Sequence of chain 1.B:
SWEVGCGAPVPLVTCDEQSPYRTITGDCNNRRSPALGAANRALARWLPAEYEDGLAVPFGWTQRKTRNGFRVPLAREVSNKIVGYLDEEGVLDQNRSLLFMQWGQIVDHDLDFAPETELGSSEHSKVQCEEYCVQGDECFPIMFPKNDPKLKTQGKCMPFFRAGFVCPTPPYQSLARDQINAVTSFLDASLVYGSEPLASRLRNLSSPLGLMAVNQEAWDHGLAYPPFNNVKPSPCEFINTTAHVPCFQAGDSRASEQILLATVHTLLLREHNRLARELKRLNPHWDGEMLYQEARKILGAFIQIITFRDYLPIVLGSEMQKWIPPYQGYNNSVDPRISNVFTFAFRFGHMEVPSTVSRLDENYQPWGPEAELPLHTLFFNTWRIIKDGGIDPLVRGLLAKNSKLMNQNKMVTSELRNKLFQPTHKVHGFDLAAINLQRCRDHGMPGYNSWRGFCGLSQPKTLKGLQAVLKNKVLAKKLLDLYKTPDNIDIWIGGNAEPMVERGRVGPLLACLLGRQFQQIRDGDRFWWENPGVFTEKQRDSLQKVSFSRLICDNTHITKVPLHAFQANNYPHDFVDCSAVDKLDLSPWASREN

Binding-site contacts:
Ligand atom O5 contacts residue VAL335 of chain 1.B at 4.1 Å.
Ligand atom O7 contacts residue ASN332 of chain 1.B at 3.6 Å.
Ligand atom N2 contacts residue ASN332 of chain 1.B at 2.9 Å (h-bond).
Ligand atom O5 contacts residue ASN332 of chain 1.B at 2.4 Å (h-bond).
Ligand atom C2 contacts residue ASN332 of chain 1.B at 2.4 Å.
Ligand atom C7 contacts residue ASN332 of chain 1.B at 3.7 Å.
Ligand atom C3 contacts residue ASN332 of chain 1.B at 3.8 Å.
Ligand atom C4 contacts residue ASN332 of chain 1.B at 4.3 Å.
Ligand atom C1 contacts residue ASN332 of chain 1.B at 1.4 Å.
Ligand atom C5 contacts residue ASN332 of chain 1.B at 3.6 Å.

This small molecule binds to this protein.
Small molecule (SMILES): CC(=O)N[C@H]1[C@H](O[C@H]2[C@H](O)[C@@H](NC(C)=O)CO[C@@H]2CO)O[C@H](CO)[C@@H](O)[C@@H]1O